Sequence of chain 1.A:
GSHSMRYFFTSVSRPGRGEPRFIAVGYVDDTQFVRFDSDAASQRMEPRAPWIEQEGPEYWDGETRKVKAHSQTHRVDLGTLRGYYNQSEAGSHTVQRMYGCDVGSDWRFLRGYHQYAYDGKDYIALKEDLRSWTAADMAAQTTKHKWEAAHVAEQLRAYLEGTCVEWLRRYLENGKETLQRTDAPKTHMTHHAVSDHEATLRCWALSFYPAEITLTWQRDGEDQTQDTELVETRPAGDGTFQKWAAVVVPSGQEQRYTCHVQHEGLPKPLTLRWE

Binding-site contacts:
Ligand atom N contacts residue TYR172 of chain 1.A at 2.8 Å (h-bond).
Ligand atom CA contacts residue GLU64 of chain 1.A at 3.6 Å.
Ligand atom N contacts residue TYR160 of chain 1.A at 3.6 Å.
Ligand atom CD2 contacts residue LEU157 of chain 1.A at 3.2 Å (hydrophobic).
Ligand atom CD1 contacts residue ARG98 of chain 1.A at 3.5 Å.
Ligand atom N contacts residue ASP78 of chain 1.A at 2.9 Å (salt-bridge).
Ligand atom O contacts residue TRP148 of chain 1.A at 2.9 Å (h-bond).
Ligand atom CD2 contacts residue TYR8 of chain 1.A at 3.5 Å (hydrophobic).
Ligand atom O contacts residue HIS71 of chain 1.A at 3.2 Å.
Ligand atom CG contacts residue GLU64 of chain 1.A at 3.5 Å.
Ligand atom CB contacts residue GLU64 of chain 1.A at 3.6 Å.
Ligand atom CD2 contacts residue THR144 of chain 1.A at 3.5 Å.
Ligand atom CD2 contacts residue HIS71 of chain 1.A at 3.6 Å.
Ligand atom C contacts residue TYR8 of chain 1.A at 3.5 Å (hydrophobic).
Ligand atom CA contacts residue TYR172 of chain 1.A at 3.6 Å (hydrophobic).
Ligand atom CB contacts residue TYR100 of chain 1.A at 3.5 Å (hydrophobic).
Ligand atom N contacts residue LYS67 of chain 1.A at 3.7 Å.
Ligand atom O contacts residue TYR160 of chain 1.A at 2.5 Å (h-bond).
Ligand atom CG contacts residue ASP78 of chain 1.A at 3.5 Å.
Ligand atom CA contacts residue LYS67 of chain 1.A at 3.6 Å.
Ligand atom CD1 contacts residue VAL68 of chain 1.A at 3.6 Å (hydrophobic).
Ligand atom CD1 contacts residue MET46 of chain 1.A at 3.5 Å (hydrophobic).
Ligand atom N contacts residue TYR8 of chain 1.A at 2.8 Å (h-bond).
Ligand atom O contacts residue THR74 of chain 1.A at 2.8 Å (h-bond).
Ligand atom CA contacts residue TYR8 of chain 1.A at 3.4 Å (hydrophobic).
Ligand atom CD2 contacts residue TRP148 of chain 1.A at 3.7 Å (hydrophobic).
Ligand atom N contacts residue TYR100 of chain 1.A at 3.0 Å (h-bond).
Ligand atom CD2 contacts residue TYR117 of chain 1.A at 3.6 Å (hydrophobic).
Ligand atom CD2 contacts residue PHE10 of chain 1.A at 3.6 Å (hydrophobic).
Ligand atom CD1 contacts residue GLU64 of chain 1.A at 3.2 Å.
Ligand atom N contacts residue GLU64 of chain 1.A at 2.9 Å (salt-bridge).
Ligand atom O contacts residue LYS67 of chain 1.A at 2.8 Å (salt-bridge).
Ligand atom CG contacts residue LYS67 of chain 1.A at 3.4 Å.
Ligand atom O contacts residue LYS147 of chain 1.A at 3.3 Å (salt-bridge).
Ligand atom CA contacts residue ASP78 of chain 1.A at 3.5 Å.
Ligand atom CD1 contacts residue LEU82 of chain 1.A at 3.5 Å (hydrophobic).
Ligand atom CD2 contacts residue THR164 of chain 1.A at 3.6 Å.
Ligand atom CB contacts residue ASP78 of chain 1.A at 3.5 Å.
Ligand atom CD2 contacts residue TYR100 of chain 1.A at 3.4 Å (hydrophobic).
Ligand atom CD1 contacts residue TYR160 of chain 1.A at 3.6 Å (hydrophobic).

This protein binds this small molecule.
Small molecule (SMILES): CC(C)C[C@@H](C=O)NC(=O)[C@@H]1CCCN1C(=O)[C@@H]1CCCN1C(=O)[C@H](CC(C)C)NC(=O)[C@H](CC(C)C)NC(=O)[C@@H]1CCCN1C(=O)[C@H](CC(C)C)NC(=O)[C@H](CC(C)C)NC(=O)[C@@H](N)CC(C)C